Binding-site contacts:
Ligand atom C contacts residue VAL4 of chain 6.E at 3.4 Å (hydrophobic).
Ligand atom O contacts residue GLN3 of chain 6.E at 3.4 Å (h-bond).
Ligand atom CA contacts residue VAL4 of chain 6.E at 4.0 Å (hydrophobic).
Ligand atom CG contacts residue VAL4 of chain 6.E at 4.2 Å (hydrophobic).
Ligand atom CG2 contacts residue GLN3 of chain 6.E at 3.3 Å.
Ligand atom CG1 contacts residue GLN3 of chain 6.E at 3.1 Å.
Ligand atom C contacts residue ALA2 of chain 6.E at 4.3 Å (hydrophobic).
Ligand atom CG2 contacts residue ALA2 of chain 6.E at 3.9 Å (hydrophobic).
Ligand atom CG2 contacts residue MYR1 of chain 5.H at 3.7 Å.
Ligand atom CA contacts residue ALA2 of chain 6.E at 3.9 Å (hydrophobic).
Ligand atom CD contacts residue VAL4 of chain 6.E at 3.8 Å (hydrophobic).
Ligand atom CB contacts residue MYR1 of chain 5.H at 4.3 Å.
Ligand atom O contacts residue SER6 of chain 6.E at 4.1 Å.
Ligand atom O contacts residue VAL4 of chain 6.E at 4.0 Å.
Ligand atom OE1 contacts residue VAL4 of chain 6.E at 3.6 Å (h-bond).
Ligand atom O contacts residue VAL4 of chain 6.E at 3.0 Å (h-bond).
Ligand atom CB contacts residue VAL4 of chain 6.E at 4.3 Å (hydrophobic).
Ligand atom CD1 contacts residue VAL4 of chain 6.E at 3.9 Å (hydrophobic).
Ligand atom OE2 contacts residue ASN25 of chain 6.E at 3.4 Å (h-bond).
Ligand atom OG contacts residue GLN3 of chain 6.E at 3.0 Å (h-bond).
Ligand atom CB contacts residue VAL4 of chain 6.E at 3.9 Å (hydrophobic).
Ligand atom CB contacts residue ALA2 of chain 6.E at 3.5 Å (hydrophobic).
Ligand atom CG2 contacts residue VAL4 of chain 6.E at 3.8 Å (hydrophobic).
Ligand atom C contacts residue GLN3 of chain 6.E at 4.3 Å.
Ligand atom CA contacts residue ALA2 of chain 6.E at 3.0 Å (hydrophobic).
Ligand atom N contacts residue VAL4 of chain 6.E at 4.1 Å.
Ligand atom CB contacts residue GLN3 of chain 6.E at 4.1 Å.
Ligand atom CB contacts residue GLN3 of chain 6.E at 3.8 Å.
Ligand atom C contacts residue ALA2 of chain 6.E at 3.3 Å (hydrophobic).
Ligand atom O contacts residue ALA2 of chain 6.E at 4.0 Å.
Ligand atom OE2 contacts residue VAL4 of chain 6.E at 4.1 Å.
Ligand atom N contacts residue VAL4 of chain 6.E at 2.8 Å (h-bond).
Ligand atom N contacts residue ALA2 of chain 6.E at 4.3 Å.
Ligand atom O contacts residue SER5 of chain 6.E at 3.8 Å.
Ligand atom N contacts residue ALA2 of chain 6.E at 2.8 Å (h-bond).
Ligand atom OG contacts residue ALA2 of chain 6.E at 3.9 Å.
Ligand atom CG2 contacts residue SER5 of chain 6.E at 3.1 Å.
Ligand atom CA contacts residue VAL4 of chain 6.E at 3.0 Å (hydrophobic).
Ligand atom OE1 contacts residue SER5 of chain 6.E at 4.2 Å.
Ligand atom C contacts residue VAL4 of chain 6.E at 3.8 Å (hydrophobic).

Sequence of chain 6.E:
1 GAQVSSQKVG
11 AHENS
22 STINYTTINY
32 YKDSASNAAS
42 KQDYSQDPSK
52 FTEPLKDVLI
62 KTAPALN

This protein binds this small molecule.
Small molecule (SMILES): CC[C@H](C)[C@H](N)C(=O)N[C@@H](CO)C(=O)N[C@@H](CCC(=O)O)C(=O)N[C@H](C=O)C(C)C